Sequence of chain 1.G:
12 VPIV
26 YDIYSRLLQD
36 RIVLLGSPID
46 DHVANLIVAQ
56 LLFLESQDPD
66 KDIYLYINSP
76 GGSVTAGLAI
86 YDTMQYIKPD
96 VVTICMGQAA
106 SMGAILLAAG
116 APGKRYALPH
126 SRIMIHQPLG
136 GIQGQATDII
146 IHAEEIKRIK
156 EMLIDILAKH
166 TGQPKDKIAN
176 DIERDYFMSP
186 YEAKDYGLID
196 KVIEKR

Sequence of chain 1.F:
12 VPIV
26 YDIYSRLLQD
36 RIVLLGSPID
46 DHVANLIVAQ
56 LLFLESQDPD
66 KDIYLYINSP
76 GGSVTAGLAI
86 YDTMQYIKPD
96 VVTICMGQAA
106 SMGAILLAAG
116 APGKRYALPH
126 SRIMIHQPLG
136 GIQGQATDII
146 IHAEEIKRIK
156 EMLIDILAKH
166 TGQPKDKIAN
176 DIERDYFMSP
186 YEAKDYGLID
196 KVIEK

Binding-site contacts:
Ligand atom O3 contacts residue MET107 of chain 1.F at 3.0 Å (h-bond).
Ligand atom C23 contacts residue VAL79 of chain 1.F at 3.6 Å (hydrophobic).
Ligand atom N13 contacts residue GLY77 of chain 1.F at 3.1 Å (h-bond).
Ligand atom C11 contacts residue GLY77 of chain 1.F at 3.7 Å.
Ligand atom C4 contacts residue HIS131 of chain 1.F at 3.5 Å.
Ligand atom C21 contacts residue LEU134 of chain 1.F at 3.8 Å (hydrophobic).
Ligand atom C1 contacts residue MET107 of chain 1.F at 3.5 Å (hydrophobic).
Ligand atom O10 contacts residue SER106 of chain 1.F at 3.3 Å (h-bond).
Ligand atom C14 contacts residue LEU134 of chain 1.F at 3.3 Å (hydrophobic).
Ligand atom O19 contacts residue SER78 of chain 1.F at 3.6 Å.
Ligand atom N13 contacts residue VAL79 of chain 1.F at 3.9 Å.
Ligand atom C42 contacts residue ILE154 of chain 1.F at 2.9 Å (hydrophobic).
Ligand atom O26 contacts residue GLY135 of chain 1.F at 3.3 Å.
Ligand atom C11 contacts residue LEU134 of chain 1.F at 3.8 Å (hydrophobic).
Ligand atom C1 contacts residue SER106 of chain 1.F at 1.3 Å.
Ligand atom C4 contacts residue SER106 of chain 1.F at 2.3 Å.
Ligand atom C9 contacts residue SER106 of chain 1.F at 3.4 Å.
Ligand atom C5 contacts residue SER106 of chain 1.F at 3.4 Å.
Ligand atom O3 contacts residue GLY76 of chain 1.F at 3.5 Å.
Ligand atom O12 contacts residue LEU134 of chain 1.F at 2.6 Å (h-bond).
Ligand atom O12 contacts residue PRO133 of chain 1.F at 3.1 Å.
Ligand atom C1 contacts residue HIS131 of chain 1.F at 3.6 Å.
Ligand atom O19 contacts residue VAL79 of chain 1.F at 3.0 Å (h-bond).
Ligand atom C18 contacts residue LEU134 of chain 1.F at 3.5 Å (hydrophobic).
Ligand atom O3 contacts residue GLY77 of chain 1.F at 3.1 Å (h-bond).
Ligand atom O3 contacts residue SER106 of chain 1.F at 2.2 Å (h-bond).
Ligand atom C6 contacts residue HIS131 of chain 1.F at 3.0 Å.
Ligand atom N20 contacts residue LEU134 of chain 1.F at 2.8 Å (h-bond).
Ligand atom C6 contacts residue LEU134 of chain 1.F at 3.5 Å (hydrophobic).
Ligand atom C7 contacts residue GLY77 of chain 1.F at 3.2 Å.
Ligand atom C42 contacts residue ARG127 of chain 1.G at 3.8 Å.
Ligand atom C11 contacts residue VAL79 of chain 1.F at 3.6 Å (hydrophobic).
Ligand atom C7 contacts residue SER106 of chain 1.F at 3.8 Å.
Ligand atom O10 contacts residue VAL79 of chain 1.F at 3.4 Å.
Ligand atom O26 contacts residue LEU134 of chain 1.F at 3.6 Å (h-bond).
Ligand atom C6 contacts residue SER106 of chain 1.F at 3.5 Å.
Ligand atom C9 contacts residue GLY77 of chain 1.F at 3.3 Å.
Ligand atom C16 contacts residue GLY77 of chain 1.F at 3.5 Å.
Ligand atom C22 contacts residue LEU134 of chain 1.F at 3.8 Å (hydrophobic).
Ligand atom C9 contacts residue VAL79 of chain 1.F at 3.8 Å (hydrophobic).

The protein below binds the small molecule below.
Small molecule (SMILES): CC[C@H](C)[C@H](NC(=O)[C@@H](NC(=O)[C@H](O)[C@@H](C=O)C(C)C)C(C)C)C(=O)O